A protein and the small-molecule ligand that binds it are described below.
Small molecule (SMILES): CC(=O)N[C@H]1[C@H]([C@H](O)[C@H](O)CO)O[C@@](O)(C(=O)O)C[C@@H]1O

Sequence of chain 1.M:
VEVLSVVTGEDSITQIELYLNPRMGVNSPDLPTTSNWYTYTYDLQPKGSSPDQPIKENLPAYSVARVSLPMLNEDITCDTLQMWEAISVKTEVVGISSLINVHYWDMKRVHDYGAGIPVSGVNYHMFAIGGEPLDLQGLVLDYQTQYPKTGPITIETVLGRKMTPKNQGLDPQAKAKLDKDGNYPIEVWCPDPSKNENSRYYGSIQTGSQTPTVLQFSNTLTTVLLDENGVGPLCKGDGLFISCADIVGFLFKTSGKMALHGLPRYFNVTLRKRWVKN

Binding-site contacts:
Ligand atom C6 contacts residue ASP51 of chain 1.M at 3.6 Å.
Ligand atom O1B contacts residue SER266 of chain 1.M at 2.6 Å (h-bond).
Ligand atom C11 contacts residue TYR50 of chain 1.M at 3.7 Å (hydrophobic).
Ligand atom C7 contacts residue ASP51 of chain 1.M at 4.3 Å.
Ligand atom O1A contacts residue LYS268 of chain 1.M at 3.4 Å (salt-bridge).
Ligand atom N5 contacts residue LYS264 of chain 1.M at 3.5 Å (salt-bridge).
Ligand atom C5 contacts residue ASP51 of chain 1.M at 3.6 Å.
Ligand atom O1A contacts residue SER266 of chain 1.M at 3.7 Å.
Ligand atom C4 contacts residue LYS264 of chain 1.M at 3.5 Å.
Ligand atom C11 contacts residue LYS264 of chain 1.M at 4.0 Å.
Ligand atom C10 contacts residue ASP51 of chain 1.M at 3.9 Å.
Ligand atom N5 contacts residue ASP51 of chain 1.M at 3.0 Å (salt-bridge).
Ligand atom C1 contacts residue SER266 of chain 1.M at 3.5 Å.
Ligand atom O8 contacts residue LYS268 of chain 1.M at 3.2 Å (salt-bridge).
Ligand atom O1B contacts residue LYS264 of chain 1.M at 4.4 Å.
Ligand atom O1B contacts residue LYS268 of chain 1.M at 4.0 Å.
Ligand atom O10 contacts residue TRP45 of chain 1.M at 3.5 Å (h-bond).
Ligand atom O4 contacts residue LYS264 of chain 1.M at 3.1 Å (salt-bridge).
Ligand atom O4 contacts residue TRP45 of chain 1.M at 3.4 Å.
Ligand atom C5 contacts residue LYS264 of chain 1.M at 4.1 Å.
Ligand atom C11 contacts residue TRP45 of chain 1.M at 4.1 Å (hydrophobic).
Ligand atom C4 contacts residue ASP51 of chain 1.M at 4.0 Å.
Ligand atom C1 contacts residue LYS268 of chain 1.M at 4.1 Å.
Ligand atom C11 contacts residue ASP51 of chain 1.M at 3.9 Å.
Ligand atom C3 contacts residue ASP114 of chain 1.M at 4.0 Å.
Ligand atom C10 contacts residue TRP45 of chain 1.M at 3.8 Å (hydrophobic).
Ligand atom C10 contacts residue LYS264 of chain 1.M at 4.0 Å.